Sequence of chain 1.A:
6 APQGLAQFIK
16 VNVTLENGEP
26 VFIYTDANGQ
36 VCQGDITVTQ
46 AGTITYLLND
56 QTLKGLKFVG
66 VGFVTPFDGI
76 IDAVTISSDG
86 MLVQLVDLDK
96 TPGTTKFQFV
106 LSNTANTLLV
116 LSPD

The small molecule below binds the protein below.
Small molecule (SMILES): CC[C@H](C)[C@H](NC(=O)[C@H](C)NC(=O)[C@@H]1C=CC=N1)C(=O)N[C@H](C(=O)N[C@@H](CC(N)=O)C(=O)N[C@@H](CCCN=C(N)N)C(=O)N1CCC[C@H]1C(=O)N[C@H](C=O)CCC(N)=O)[C@@H](C)CC

Binding-site contacts:
Ligand atom C contacts residue ASP94 of chain 1.A at 3.3 Å.
Ligand atom O contacts residue THR44 of chain 1.A at 3.4 Å (h-bond).
Ligand atom N contacts residue ASP94 of chain 1.A at 3.3 Å (salt-bridge).
Ligand atom CD contacts residue PRO97 of chain 1.A at 3.5 Å (hydrophobic).
Ligand atom N contacts residue ASP94 of chain 1.A at 3.2 Å (salt-bridge).
Ligand atom O contacts residue THR100 of chain 1.A at 2.9 Å (h-bond).
Ligand atom CG2 contacts residue ASP92 of chain 1.A at 3.5 Å.
Ligand atom O contacts residue THR42 of chain 1.A at 3.4 Å.
Ligand atom OD1 contacts residue ASP92 of chain 1.A at 2.5 Å (salt-bridge).
Ligand atom CB contacts residue ASP94 of chain 1.A at 3.2 Å.
Ligand atom CA contacts residue ASP94 of chain 1.A at 3.4 Å.
Ligand atom CG contacts residue ASP92 of chain 1.A at 3.5 Å.
Ligand atom O contacts residue PHE102 of chain 1.A at 2.9 Å (h-bond).
Ligand atom O contacts residue VAL43 of chain 1.A at 2.8 Å (h-bond).
Ligand atom O contacts residue THR99 of chain 1.A at 3.2 Å.
Ligand atom CG contacts residue THR44 of chain 1.A at 3.3 Å.
Ligand atom N contacts residue VAL43 of chain 1.A at 2.9 Å (h-bond).
Ligand atom CG1 contacts residue PHE102 of chain 1.A at 3.5 Å (hydrophobic).
Ligand atom CB contacts residue ASP94 of chain 1.A at 3.3 Å.
Ligand atom N contacts residue ASP40 of chain 1.A at 2.8 Å (salt-bridge).
Ligand atom N contacts residue PHE102 of chain 1.A at 3.0 Å (h-bond).
Ligand atom CB contacts residue ASP40 of chain 1.A at 3.5 Å.
Ligand atom ND2 contacts residue ILE75 of chain 1.A at 3.1 Å (h-bond).
Ligand atom O contacts residue VAL43 of chain 1.A at 3.5 Å (h-bond).
Ligand atom CA contacts residue THR100 of chain 1.A at 3.2 Å.
Ligand atom O contacts residue ASP94 of chain 1.A at 2.8 Å (salt-bridge).
Ligand atom O contacts residue ILE41 of chain 1.A at 3.1 Å (h-bond).
Ligand atom O contacts residue ASP40 of chain 1.A at 3.3 Å.
Ligand atom ND2 contacts residue ASP92 of chain 1.A at 3.1 Å (salt-bridge).
Ligand atom N contacts residue THR100 of chain 1.A at 2.9 Å (h-bond).
Ligand atom CA contacts residue ASP40 of chain 1.A at 3.5 Å.
Ligand atom CD1 contacts residue ILE41 of chain 1.A at 3.3 Å (hydrophobic).
Ligand atom OE1 contacts residue GLN45 of chain 1.A at 3.3 Å.
Ligand atom N contacts residue ILE41 of chain 1.A at 2.9 Å (h-bond).
Ligand atom CA contacts residue ILE41 of chain 1.A at 3.2 Å (hydrophobic).
Ligand atom CB contacts residue THR100 of chain 1.A at 3.4 Å.
Ligand atom N contacts residue GLY98 of chain 1.A at 2.7 Å (h-bond).
Ligand atom CB contacts residue THR96 of chain 1.A at 3.1 Å.
Ligand atom O contacts residue GLY98 of chain 1.A at 3.2 Å (h-bond).
Ligand atom ND2 contacts residue THR96 of chain 1.A at 2.9 Å (h-bond).